Sequence of chain 1.B:
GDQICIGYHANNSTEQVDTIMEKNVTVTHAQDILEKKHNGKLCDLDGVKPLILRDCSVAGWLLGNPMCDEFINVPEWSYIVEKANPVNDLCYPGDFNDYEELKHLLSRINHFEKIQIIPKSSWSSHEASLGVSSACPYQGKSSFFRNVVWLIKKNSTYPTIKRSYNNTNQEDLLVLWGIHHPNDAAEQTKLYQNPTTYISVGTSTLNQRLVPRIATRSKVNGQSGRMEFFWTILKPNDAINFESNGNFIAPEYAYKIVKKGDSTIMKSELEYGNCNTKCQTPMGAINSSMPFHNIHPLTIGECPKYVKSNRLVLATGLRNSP

Sequence of chain 1.E:
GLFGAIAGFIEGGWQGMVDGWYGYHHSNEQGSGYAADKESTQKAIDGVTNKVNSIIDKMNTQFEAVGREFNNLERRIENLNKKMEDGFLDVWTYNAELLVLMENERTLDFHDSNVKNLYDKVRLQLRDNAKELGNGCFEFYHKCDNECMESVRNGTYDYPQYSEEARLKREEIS

This protein binds this small molecule.
Small molecule (SMILES): CC(C)N1CCC(NC(=O)c2c(Cl)cccc2Cl)CC1

Binding-site contacts:
Ligand atom C14 contacts residue THR319 of chain 1.B at 3.6 Å.
Ligand atom C11 contacts residue THR319 of chain 1.B at 4.0 Å.
Ligand atom C11 contacts residue VAL48 of chain 1.E at 4.4 Å (hydrophobic).
Ligand atom O contacts residue HIS32 of chain 1.B at 3.2 Å.
Ligand atom CL contacts residue TRP21 of chain 1.E at 4.1 Å.
Ligand atom C3 contacts residue ILE45 of chain 1.E at 4.2 Å (hydrophobic).
Ligand atom C6 contacts residue HIS32 of chain 1.B at 3.4 Å.
Ligand atom N contacts residue TRP21 of chain 1.E at 3.9 Å.
Ligand atom C8 contacts residue THR319 of chain 1.B at 3.8 Å.
Ligand atom C2 contacts residue HIS12 of chain 1.B at 4.2 Å.
Ligand atom C4 contacts residue TRP21 of chain 1.E at 4.1 Å (hydrophobic).
Ligand atom CL1 contacts residue ALA33 of chain 1.B at 3.8 Å.
Ligand atom C12 contacts residue THR319 of chain 1.B at 3.9 Å.
Ligand atom CL1 contacts residue THR319 of chain 1.B at 3.8 Å.
Ligand atom C10 contacts residue VAL48 of chain 1.E at 4.2 Å (hydrophobic).
Ligand atom C10 contacts residue THR49 of chain 1.E at 3.9 Å.
Ligand atom C11 contacts residue THR49 of chain 1.E at 3.6 Å.
Ligand atom N1 contacts residue TRP21 of chain 1.E at 4.1 Å.
Ligand atom C2 contacts residue HIS32 of chain 1.B at 4.3 Å.
Ligand atom C5 contacts residue TRP21 of chain 1.E at 4.3 Å (hydrophobic).
Ligand atom CL contacts residue THR49 of chain 1.E at 3.3 Å.
Ligand atom CL contacts residue VAL48 of chain 1.E at 3.8 Å.
Ligand atom C4 contacts residue ILE45 of chain 1.E at 3.9 Å (hydrophobic).
Ligand atom C13 contacts residue GLN34 of chain 1.B at 3.5 Å.
Ligand atom N contacts residue HIS32 of chain 1.B at 4.0 Å.
Ligand atom O contacts residue THR319 of chain 1.B at 3.1 Å (h-bond).
Ligand atom O contacts residue TRP21 of chain 1.E at 4.0 Å.
Ligand atom C3 contacts residue TRP21 of chain 1.E at 3.5 Å (hydrophobic).
Ligand atom C8 contacts residue TRP21 of chain 1.E at 4.1 Å (hydrophobic).
Ligand atom C8 contacts residue HIS32 of chain 1.B at 4.4 Å.
Ligand atom C10 contacts residue THR319 of chain 1.B at 3.9 Å.
Ligand atom C9 contacts residue THR319 of chain 1.B at 3.6 Å.
Ligand atom CL contacts residue ILE45 of chain 1.E at 4.0 Å.
Ligand atom C6 contacts residue TRP21 of chain 1.E at 4.4 Å (hydrophobic).
Ligand atom C7 contacts residue HIS32 of chain 1.B at 3.5 Å.
Ligand atom C12 contacts residue GLN34 of chain 1.B at 3.7 Å.
Ligand atom C2 contacts residue GLY20 of chain 1.E at 4.2 Å.
Ligand atom C2 contacts residue VAL18 of chain 1.E at 3.7 Å (hydrophobic).
Ligand atom C13 contacts residue THR319 of chain 1.B at 3.7 Å.
Ligand atom C12 contacts residue VAL52 of chain 1.E at 4.4 Å (hydrophobic).